Sequence of chain 1.D:
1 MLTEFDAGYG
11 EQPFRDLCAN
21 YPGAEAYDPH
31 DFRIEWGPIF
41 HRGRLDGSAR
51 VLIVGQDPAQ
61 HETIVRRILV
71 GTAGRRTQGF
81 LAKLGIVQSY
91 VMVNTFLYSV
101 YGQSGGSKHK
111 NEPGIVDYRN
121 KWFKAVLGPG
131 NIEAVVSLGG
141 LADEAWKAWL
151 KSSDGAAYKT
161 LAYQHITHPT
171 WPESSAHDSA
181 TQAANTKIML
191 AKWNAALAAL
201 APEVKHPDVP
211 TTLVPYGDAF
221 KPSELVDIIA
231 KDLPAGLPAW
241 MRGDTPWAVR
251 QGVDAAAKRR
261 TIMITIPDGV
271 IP

The protein below binds the small molecule below.
Small molecule (SMILES): O=c1[nH]c(=O)c2nc[nH]c2[nH]1

Binding-site contacts:
Ligand atom C2 contacts residue ASP57 of chain 1.D at 3.1 Å.
Ligand atom C2 contacts residue PRO58 of chain 1.D at 3.7 Å (hydrophobic).
Ligand atom C6 contacts residue LEU69 of chain 1.D at 3.7 Å (hydrophobic).
Ligand atom C5 contacts residue HIS168 of chain 1.D at 3.8 Å.
Ligand atom C8 contacts residue HIS168 of chain 1.D at 4.1 Å.
Ligand atom N1 contacts residue LEU69 of chain 1.D at 3.5 Å.
Ligand atom N1 contacts residue ASN94 of chain 1.D at 3.3 Å (h-bond).
Ligand atom N3 contacts residue PRO58 of chain 1.D at 3.6 Å.
Ligand atom C6 contacts residue GLN56 of chain 1.D at 3.8 Å.
Ligand atom C8 contacts residue ALA73 of chain 1.D at 3.8 Å (hydrophobic).
Ligand atom O6 contacts residue GLN56 of chain 1.D at 2.9 Å (h-bond).
Ligand atom O6 contacts residue HIS168 of chain 1.D at 3.0 Å (h-bond).
Ligand atom C6 contacts residue ASP57 of chain 1.D at 3.0 Å.
Ligand atom N9 contacts residue ALA73 of chain 1.D at 4.1 Å.
Ligand atom O2 contacts residue PRO58 of chain 1.D at 3.7 Å.
Ligand atom C5 contacts residue LEU69 of chain 1.D at 4.0 Å (hydrophobic).
Ligand atom O2 contacts residue ASN94 of chain 1.D at 2.8 Å (h-bond).
Ligand atom O2 contacts residue ILE68 of chain 1.D at 3.3 Å.
Ligand atom N1 contacts residue GLN56 of chain 1.D at 4.0 Å.
Ligand atom N3 contacts residue LEU69 of chain 1.D at 3.9 Å.
Ligand atom O2 contacts residue LEU69 of chain 1.D at 3.0 Å (h-bond).
Ligand atom C2 contacts residue ASN94 of chain 1.D at 3.6 Å.
Ligand atom O6 contacts residue GLY55 of chain 1.D at 3.9 Å.
Ligand atom O2 contacts residue GLU62 of chain 1.D at 3.9 Å.
Ligand atom N3 contacts residue GLU62 of chain 1.D at 3.6 Å.
Ligand atom C6 contacts residue HIS168 of chain 1.D at 3.8 Å.
Ligand atom N7 contacts residue HIS168 of chain 1.D at 3.1 Å.
Ligand atom N3 contacts residue ALA59 of chain 1.D at 4.0 Å.
Ligand atom N3 contacts residue ASP57 of chain 1.D at 3.1 Å (salt-bridge).
Ligand atom N7 contacts residue ASP57 of chain 1.D at 3.8 Å.
Ligand atom C4 contacts residue ASP57 of chain 1.D at 3.1 Å.
Ligand atom N1 contacts residue ASP57 of chain 1.D at 3.0 Å (salt-bridge).
Ligand atom C2 contacts residue LEU69 of chain 1.D at 3.6 Å (hydrophobic).
Ligand atom O6 contacts residue ASP57 of chain 1.D at 3.5 Å (salt-bridge).
Ligand atom C5 contacts residue ASP57 of chain 1.D at 3.0 Å.
Ligand atom N9 contacts residue ALA59 of chain 1.D at 3.9 Å.
Ligand atom N9 contacts residue ASP57 of chain 1.D at 3.9 Å.
Ligand atom N7 contacts residue ALA73 of chain 1.D at 3.9 Å.
Ligand atom O2 contacts residue ASP57 of chain 1.D at 3.8 Å.
Ligand atom C4 contacts residue LEU69 of chain 1.D at 4.2 Å (hydrophobic).